Binding-site contacts:
Ligand atom C2 contacts residue ASN160 of chain 1.A at 2.6 Å.
Ligand atom C7 contacts residue ASN160 of chain 1.A at 4.0 Å.
Ligand atom O5 contacts residue ASN160 of chain 1.A at 2.5 Å (h-bond).
Ligand atom C3 contacts residue ASN160 of chain 1.A at 3.4 Å.
Ligand atom O7 contacts residue ASN160 of chain 1.A at 3.8 Å.
Ligand atom O5 contacts residue ASN163 of chain 1.A at 3.9 Å.
Ligand atom C5 contacts residue ASN160 of chain 1.A at 3.5 Å.
Ligand atom C6 contacts residue ASN163 of chain 1.A at 3.9 Å.
Ligand atom O6 contacts residue THR162 of chain 1.A at 4.4 Å.
Ligand atom C1 contacts residue ASN160 of chain 1.A at 1.4 Å.
Ligand atom O5 contacts residue THR162 of chain 1.A at 3.4 Å.
Ligand atom C1 contacts residue THR162 of chain 1.A at 4.3 Å.
Ligand atom O3 contacts residue ASN160 of chain 1.A at 3.1 Å (h-bond).
Ligand atom C5 contacts residue THR162 of chain 1.A at 4.1 Å.
Ligand atom C4 contacts residue ASN160 of chain 1.A at 4.0 Å.
Ligand atom N2 contacts residue ASN160 of chain 1.A at 3.7 Å.
Ligand atom O6 contacts residue ASN163 of chain 1.A at 4.2 Å.
Ligand atom C6 contacts residue ASN160 of chain 1.A at 3.8 Å.

The protein below binds the small molecule below.
Small molecule (SMILES): CC(=O)N[C@@H]1[C@@H](O)[C@H](O)[C@@H](CO)O[C@H]1O

Sequence of chain 1.A:
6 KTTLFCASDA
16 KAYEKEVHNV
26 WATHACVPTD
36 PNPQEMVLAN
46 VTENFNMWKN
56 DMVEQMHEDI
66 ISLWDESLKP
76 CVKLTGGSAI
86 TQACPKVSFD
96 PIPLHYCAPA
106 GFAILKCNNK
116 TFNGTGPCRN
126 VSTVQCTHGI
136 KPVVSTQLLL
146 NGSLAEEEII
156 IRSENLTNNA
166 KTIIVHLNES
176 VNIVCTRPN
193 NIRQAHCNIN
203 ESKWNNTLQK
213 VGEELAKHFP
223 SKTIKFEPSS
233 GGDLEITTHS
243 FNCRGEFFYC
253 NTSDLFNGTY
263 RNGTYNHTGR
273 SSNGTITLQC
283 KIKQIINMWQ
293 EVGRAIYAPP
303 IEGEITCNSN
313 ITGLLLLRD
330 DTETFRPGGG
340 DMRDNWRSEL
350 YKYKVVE